Sequence of chain 1.A:
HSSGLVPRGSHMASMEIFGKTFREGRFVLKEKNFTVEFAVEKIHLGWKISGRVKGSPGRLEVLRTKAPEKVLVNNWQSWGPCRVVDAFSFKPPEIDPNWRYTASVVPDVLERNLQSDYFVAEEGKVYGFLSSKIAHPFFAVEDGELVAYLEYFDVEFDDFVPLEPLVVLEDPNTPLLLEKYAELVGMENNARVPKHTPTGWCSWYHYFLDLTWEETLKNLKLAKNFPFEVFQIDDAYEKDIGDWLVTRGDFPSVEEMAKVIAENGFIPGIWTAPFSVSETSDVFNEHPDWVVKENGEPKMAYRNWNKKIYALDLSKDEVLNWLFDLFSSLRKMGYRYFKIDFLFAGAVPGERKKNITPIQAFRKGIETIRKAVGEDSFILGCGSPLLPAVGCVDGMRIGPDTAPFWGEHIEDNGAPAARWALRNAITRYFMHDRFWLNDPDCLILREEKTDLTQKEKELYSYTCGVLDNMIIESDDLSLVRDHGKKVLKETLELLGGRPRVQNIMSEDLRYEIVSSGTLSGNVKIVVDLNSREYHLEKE

Binding-site contacts:
Ligand atom OAJ contacts residue TRP280 of chain 1.A at 2.9 Å (h-bond).
Ligand atom FAF contacts residue ASP350 of chain 1.A at 3.4 Å.
Ligand atom FAF contacts residue TRP88 of chain 1.A at 3.3 Å.
Ligand atom OAK contacts residue ARG406 of chain 1.A at 3.1 Å (salt-bridge).
Ligand atom CAC contacts residue ASP350 of chain 1.A at 2.4 Å.
Ligand atom CAG contacts residue PHE351 of chain 1.A at 3.5 Å (hydrophobic).
Ligand atom CAA contacts residue TRP213 of chain 1.A at 3.8 Å (hydrophobic).
Ligand atom CAL contacts residue TRP213 of chain 1.A at 3.5 Å (hydrophobic).
Ligand atom CAB contacts residue LYS348 of chain 1.A at 3.8 Å.
Ligand atom CAC contacts residue ARG406 of chain 1.A at 4.0 Å.
Ligand atom FAF contacts residue ASP410 of chain 1.A at 2.9 Å.
Ligand atom OAJ contacts residue LYS348 of chain 1.A at 3.1 Å (salt-bridge).
Ligand atom CAC contacts residue ASP410 of chain 1.A at 3.9 Å.
Ligand atom CAB contacts residue ASP410 of chain 1.A at 3.5 Å.
Ligand atom OAK contacts residue TYR214 of chain 1.A at 2.8 Å (h-bond).
Ligand atom OAM contacts residue TRP280 of chain 1.A at 3.9 Å.
Ligand atom CAL contacts residue ASP243 of chain 1.A at 3.6 Å.
Ligand atom CAH contacts residue ASP350 of chain 1.A at 3.3 Å.
Ligand atom CAA contacts residue ASP350 of chain 1.A at 3.6 Å.
Ligand atom OAM contacts residue TRP213 of chain 1.A at 3.7 Å.
Ligand atom OAK contacts residue LYS348 of chain 1.A at 2.9 Å (salt-bridge).
Ligand atom FAF contacts residue CYS391 of chain 1.A at 2.9 Å.
Ligand atom CAA contacts residue ASP243 of chain 1.A at 3.5 Å.
Ligand atom CAA contacts residue LYS348 of chain 1.A at 3.9 Å.
Ligand atom CAB contacts residue ASP350 of chain 1.A at 3.6 Å.
Ligand atom CAI contacts residue ASP350 of chain 1.A at 3.8 Å.
Ligand atom OAM contacts residue ASP244 of chain 1.A at 2.7 Å (salt-bridge).
Ligand atom FAF contacts residue ARG406 of chain 1.A at 3.2 Å.
Ligand atom CAL contacts residue ASP244 of chain 1.A at 3.5 Å.
Ligand atom OAJ contacts residue ASP350 of chain 1.A at 3.3 Å (salt-bridge).
Ligand atom OAJ contacts residue ASP243 of chain 1.A at 2.7 Å (salt-bridge).
Ligand atom CAD contacts residue ASP350 of chain 1.A at 1.5 Å.
Ligand atom CAH contacts residue TRP213 of chain 1.A at 3.9 Å (hydrophobic).
Ligand atom CAD contacts residue PHE351 of chain 1.A at 3.8 Å (hydrophobic).
Ligand atom CAC contacts residue CYS391 of chain 1.A at 3.5 Å (hydrophobic).
Ligand atom CAB contacts residue TYR214 of chain 1.A at 3.6 Å (hydrophobic).
Ligand atom CAD contacts residue TRP88 of chain 1.A at 4.0 Å (hydrophobic).
Ligand atom CAI contacts residue ASP410 of chain 1.A at 3.8 Å.
Ligand atom CAG contacts residue ASP350 of chain 1.A at 2.4 Å.
Ligand atom OAK contacts residue ASP410 of chain 1.A at 3.8 Å.

The protein below binds the small molecule below.
Small molecule (SMILES): OC[C@@]12C[C@@H]1C[C@H](F)[C@@H](O)[C@H]2O